Sequence of chain 1.A:
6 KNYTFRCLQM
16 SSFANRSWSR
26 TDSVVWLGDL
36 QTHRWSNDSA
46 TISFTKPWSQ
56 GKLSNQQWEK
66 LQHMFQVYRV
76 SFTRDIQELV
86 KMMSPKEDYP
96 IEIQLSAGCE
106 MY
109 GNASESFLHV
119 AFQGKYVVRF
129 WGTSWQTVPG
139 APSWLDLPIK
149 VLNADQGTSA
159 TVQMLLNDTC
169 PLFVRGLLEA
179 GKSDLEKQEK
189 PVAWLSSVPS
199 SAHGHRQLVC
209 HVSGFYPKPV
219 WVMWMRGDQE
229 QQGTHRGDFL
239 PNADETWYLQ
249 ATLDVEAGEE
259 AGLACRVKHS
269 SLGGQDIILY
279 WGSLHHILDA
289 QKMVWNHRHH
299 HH

A protein and the small-molecule ligand that binds it are described below.
Small molecule (SMILES): CC(=O)N[C@H]1CO[C@H](CO)[C@@H](O[C@@H]2OC[C@@H](O)[C@H](O)[C@H]2N)[C@@H]1O

Binding-site contacts:
Ligand atom C4 contacts residue ASN42 of chain 1.A at 4.2 Å.
Ligand atom C7 contacts residue ARG25 of chain 1.A at 3.8 Å.
Ligand atom O7 contacts residue ARG25 of chain 1.A at 3.4 Å (salt-bridge).
Ligand atom N2 contacts residue ASN42 of chain 1.A at 2.9 Å (h-bond).
Ligand atom C8 contacts residue ARG25 of chain 1.A at 4.0 Å.
Ligand atom C3 contacts residue ASN42 of chain 1.A at 3.8 Å.
Ligand atom O7 contacts residue SER24 of chain 1.A at 4.1 Å.
Ligand atom O7 contacts residue ASN42 of chain 1.A at 4.5 Å.
Ligand atom C1 contacts residue ASN42 of chain 1.A at 1.4 Å.
Ligand atom C8 contacts residue ASP43 of chain 1.A at 3.9 Å.
Ligand atom C3 contacts residue SER24 of chain 1.A at 3.7 Å.
Ligand atom C2 contacts residue ASN42 of chain 1.A at 2.4 Å.
Ligand atom O5 contacts residue ASN42 of chain 1.A at 2.3 Å (h-bond).
Ligand atom C7 contacts residue ASN42 of chain 1.A at 3.5 Å.
Ligand atom C8 contacts residue ASN42 of chain 1.A at 3.7 Å.
Ligand atom N2 contacts residue ARG25 of chain 1.A at 4.0 Å.
Ligand atom O6 contacts residue ASN42 of chain 1.A at 4.5 Å.
Ligand atom O7 contacts residue TRP23 of chain 1.A at 3.4 Å.
Ligand atom C5 contacts residue ASN42 of chain 1.A at 3.6 Å.
Ligand atom N2 contacts residue SER24 of chain 1.A at 2.9 Å (h-bond).
Ligand atom C1 contacts residue SER24 of chain 1.A at 3.5 Å.
Ligand atom C1 contacts residue ARG25 of chain 1.A at 4.0 Å.
Ligand atom C2 contacts residue SER24 of chain 1.A at 3.5 Å.
Ligand atom C7 contacts residue SER24 of chain 1.A at 3.9 Å.